Binding-site contacts:
Ligand atom C11 contacts residue GLN9 of chain 1.A at 4.0 Å.
Ligand atom C12 contacts residue SER29 of chain 1.A at 3.6 Å.
Ligand atom C18 contacts residue SER29 of chain 1.A at 3.3 Å.
Ligand atom C8 contacts residue GLN9 of chain 1.A at 3.5 Å.
Ligand atom C9 contacts residue GLN9 of chain 1.A at 3.5 Å.
Ligand atom C11 contacts residue SER29 of chain 1.A at 4.4 Å.
Ligand atom C5 contacts residue GLN9 of chain 1.A at 4.0 Å.
Ligand atom C18 contacts residue TYR27 of chain 1.A at 3.6 Å (hydrophobic).
Ligand atom N1 contacts residue GLN9 of chain 1.A at 3.7 Å.
Ligand atom C10 contacts residue GLN9 of chain 1.A at 3.3 Å.
Ligand atom C10 contacts residue TYR27 of chain 1.A at 4.0 Å (hydrophobic).
Ligand atom C14 contacts residue SER29 of chain 1.A at 4.4 Å.
Ligand atom C15 contacts residue TYR11 of chain 1.A at 3.6 Å (hydrophobic).
Ligand atom S1 contacts residue TYR11 of chain 1.A at 4.4 Å.
Ligand atom C14 contacts residue GLN9 of chain 1.A at 4.3 Å.
Ligand atom C17 contacts residue GLN9 of chain 1.A at 4.2 Å.
Ligand atom S1 contacts residue GLN9 of chain 1.A at 3.3 Å (h-bond).
Ligand atom C3 contacts residue TYR11 of chain 1.A at 3.5 Å (hydrophobic).
Ligand atom S1 contacts residue TYR27 of chain 1.A at 3.7 Å.
Ligand atom C4 contacts residue TYR11 of chain 1.A at 3.4 Å (hydrophobic).
Ligand atom C12 contacts residue TYR27 of chain 1.A at 4.0 Å (hydrophobic).
Ligand atom C11 contacts residue TYR27 of chain 1.A at 3.5 Å (hydrophobic).
Ligand atom C13 contacts residue SER29 of chain 1.A at 3.6 Å.
Ligand atom C4 contacts residue GLN9 of chain 1.A at 3.9 Å.

Sequence of chain 1.A:
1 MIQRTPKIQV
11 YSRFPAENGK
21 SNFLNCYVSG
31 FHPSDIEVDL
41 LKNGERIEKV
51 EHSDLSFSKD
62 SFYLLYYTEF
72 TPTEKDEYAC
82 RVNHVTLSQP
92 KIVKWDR

A small-molecule ligand and the protein it binds are described below.
Small molecule (SMILES): Cc1ccc2c(c1)sc(-c1ccc(N(C)C)cc1)[n+]2C